Binding-site contacts:
Ligand atom C8 contacts residue ARG221 of chain 1.D at 3.7 Å.
Ligand atom C4 contacts residue ARG221 of chain 1.D at 3.3 Å.
Ligand atom O1A contacts residue LYS242 of chain 1.D at 3.2 Å (salt-bridge).
Ligand atom O1G contacts residue LYS242 of chain 1.D at 4.3 Å.
Ligand atom PG contacts residue LYS242 of chain 1.D at 3.9 Å.
Ligand atom O2G contacts residue LYS242 of chain 1.D at 3.3 Å.
Ligand atom C5 contacts residue ARG221 of chain 1.D at 3.5 Å.
Ligand atom O1A contacts residue ARG221 of chain 1.D at 2.8 Å (salt-bridge).
Ligand atom O3G contacts residue LYS411 of chain 1.D at 3.1 Å (salt-bridge).
Ligand atom O6 contacts residue ASN246 of chain 1.D at 3.5 Å (h-bond).
Ligand atom N3 contacts residue ARG221 of chain 1.D at 3.7 Å.
Ligand atom O2G contacts residue ARG240 of chain 1.D at 2.8 Å (salt-bridge).
Ligand atom O4' contacts residue ARG221 of chain 1.D at 3.3 Å (salt-bridge).
Ligand atom N7 contacts residue ARG221 of chain 1.D at 3.5 Å (salt-bridge).
Ligand atom C1' contacts residue ARG221 of chain 1.D at 4.0 Å.
Ligand atom C5' contacts residue ARG221 of chain 1.D at 4.4 Å.
Ligand atom C2 contacts residue ARG221 of chain 1.D at 4.2 Å.
Ligand atom O5' contacts residue ARG221 of chain 1.D at 4.1 Å.
Ligand atom O6 contacts residue ARG221 of chain 1.D at 4.1 Å.
Ligand atom C4' contacts residue ARG221 of chain 1.D at 4.3 Å.
Ligand atom N1 contacts residue ARG221 of chain 1.D at 3.9 Å.
Ligand atom PG contacts residue LYS411 of chain 1.D at 3.7 Å.
Ligand atom O3B contacts residue ARG240 of chain 1.D at 4.5 Å.
Ligand atom PG contacts residue ARG240 of chain 1.D at 3.6 Å.
Ligand atom PA contacts residue ARG221 of chain 1.D at 3.8 Å.
Ligand atom N9 contacts residue ARG221 of chain 1.D at 3.4 Å (salt-bridge).
Ligand atom O3B contacts residue LYS242 of chain 1.D at 3.3 Å.
Ligand atom O1A contacts residue PHE225 of chain 1.D at 3.8 Å.
Ligand atom O1G contacts residue ARG240 of chain 1.D at 3.3 Å (salt-bridge).
Ligand atom N2 contacts residue ASP218 of chain 1.D at 4.0 Å.
Ligand atom O2A contacts residue LYS242 of chain 1.D at 4.0 Å.
Ligand atom PA contacts residue LYS242 of chain 1.D at 4.2 Å.
Ligand atom O1G contacts residue LYS411 of chain 1.D at 3.3 Å.
Ligand atom C6 contacts residue ARG221 of chain 1.D at 3.8 Å.
Ligand atom O2A contacts residue ARG221 of chain 1.D at 4.2 Å.
Ligand atom O2G contacts residue LYS411 of chain 1.D at 3.8 Å.

Sequence of chain 1.D:
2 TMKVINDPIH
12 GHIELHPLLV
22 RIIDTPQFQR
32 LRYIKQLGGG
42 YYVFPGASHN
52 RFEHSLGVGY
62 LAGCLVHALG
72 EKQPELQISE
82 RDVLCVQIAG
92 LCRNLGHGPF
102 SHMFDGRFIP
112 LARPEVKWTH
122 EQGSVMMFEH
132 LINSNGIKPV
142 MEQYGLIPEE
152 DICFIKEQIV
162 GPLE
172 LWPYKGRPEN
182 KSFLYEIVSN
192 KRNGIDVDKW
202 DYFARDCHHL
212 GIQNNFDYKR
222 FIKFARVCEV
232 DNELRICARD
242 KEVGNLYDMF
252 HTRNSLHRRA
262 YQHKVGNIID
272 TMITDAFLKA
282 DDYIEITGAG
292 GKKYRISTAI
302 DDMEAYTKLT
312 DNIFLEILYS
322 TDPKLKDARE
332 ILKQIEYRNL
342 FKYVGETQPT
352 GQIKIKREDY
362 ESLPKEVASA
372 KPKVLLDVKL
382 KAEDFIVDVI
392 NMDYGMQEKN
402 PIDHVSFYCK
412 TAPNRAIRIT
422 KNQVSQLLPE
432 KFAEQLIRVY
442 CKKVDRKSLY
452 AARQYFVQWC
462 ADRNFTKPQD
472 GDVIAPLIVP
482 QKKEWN

The small molecule below binds the protein below.
Small molecule (SMILES): Nc1nc2c(ncn2[C@H]2C[C@H](O)[C@@H](CO[P](=O)(O)O[P](=O)(O)OP(=O)(O)O)O2)c(=O)[nH]1